This small molecule binds to this protein.
Small molecule (SMILES): O=C(O)CN(c1cccc(-n2ncc(C(=O)O)c2[C@H]2C[C@@H]2c2ccccc2)c1)S(=O)(=O)c1ccccc1

Binding-site contacts:
Ligand atom C7 contacts residue DMS1 of chain 1.K at 3.6 Å.
Ligand atom C4 contacts residue TYR14 of chain 1.A at 3.6 Å (hydrophobic).
Ligand atom O4 contacts residue TYR205 of chain 1.A at 3.8 Å.
Ligand atom O6 contacts residue ARG95 of chain 1.A at 2.8 Å (salt-bridge).
Ligand atom O6 contacts residue ARG60 of chain 1.A at 3.6 Å.
Ligand atom C20 contacts residue DMS1 of chain 1.R at 3.6 Å.
Ligand atom O1 contacts residue ARG60 of chain 1.A at 3.5 Å (salt-bridge).
Ligand atom C12 contacts residue DMS1 of chain 1.K at 3.7 Å.
Ligand atom C21 contacts residue DMS1 of chain 1.R at 3.4 Å.
Ligand atom C8 contacts residue SER282 of chain 1.A at 3.3 Å.
Ligand atom C19 contacts residue DMS1 of chain 1.R at 3.8 Å.
Ligand atom O3 contacts residue GLY283 of chain 1.A at 3.3 Å.
Ligand atom O5 contacts residue ARG163 of chain 1.A at 2.7 Å (salt-bridge).
Ligand atom C19 contacts residue ARG163 of chain 1.A at 3.6 Å.
Ligand atom N3 contacts residue SER188 of chain 1.A at 3.8 Å.
Ligand atom C7 contacts residue TYR252 of chain 1.A at 3.7 Å (hydrophobic).
Ligand atom O4 contacts residue SER188 of chain 1.A at 2.7 Å (h-bond).
Ligand atom C1 contacts residue ARG60 of chain 1.A at 3.5 Å.
Ligand atom C22 contacts residue DMS1 of chain 1.R at 3.5 Å.
Ligand atom O4 contacts residue ARG163 of chain 1.A at 2.8 Å (salt-bridge).
Ligand atom C24 contacts residue ARG95 of chain 1.A at 3.4 Å.
Ligand atom C3 contacts residue SER282 of chain 1.A at 3.3 Å.
Ligand atom O3 contacts residue TYR14 of chain 1.A at 3.8 Å.
Ligand atom O6 contacts residue ASN94 of chain 1.A at 3.3 Å (h-bond).
Ligand atom C12 contacts residue GLY189 of chain 1.A at 3.7 Å.
Ligand atom O3 contacts residue SER282 of chain 1.A at 3.0 Å (h-bond).
Ligand atom O1 contacts residue ARG95 of chain 1.A at 2.7 Å (salt-bridge).
Ligand atom S1 contacts residue SER282 of chain 1.A at 3.7 Å.
Ligand atom N3 contacts residue GLY189 of chain 1.A at 3.3 Å.
Ligand atom C5 contacts residue PHE257 of chain 1.A at 3.5 Å (hydrophobic).
Ligand atom C14 contacts residue ARG163 of chain 1.A at 3.5 Å.
Ligand atom C14 contacts residue SER188 of chain 1.A at 3.5 Å.
Ligand atom C8 contacts residue ALA236 of chain 1.A at 3.8 Å (hydrophobic).
Ligand atom C13 contacts residue SER188 of chain 1.A at 3.6 Å.
Ligand atom C12 contacts residue SER188 of chain 1.A at 3.2 Å.
Ligand atom C1 contacts residue ARG95 of chain 1.A at 3.3 Å.
Ligand atom C13 contacts residue DMS1 of chain 1.K at 3.7 Å.
Ligand atom C6 contacts residue PHE257 of chain 1.A at 3.6 Å (hydrophobic).
Ligand atom C23 contacts residue ARG95 of chain 1.A at 3.7 Å.
Ligand atom O2 contacts residue TYR14 of chain 1.A at 3.2 Å.

Sequence of chain 1.A:
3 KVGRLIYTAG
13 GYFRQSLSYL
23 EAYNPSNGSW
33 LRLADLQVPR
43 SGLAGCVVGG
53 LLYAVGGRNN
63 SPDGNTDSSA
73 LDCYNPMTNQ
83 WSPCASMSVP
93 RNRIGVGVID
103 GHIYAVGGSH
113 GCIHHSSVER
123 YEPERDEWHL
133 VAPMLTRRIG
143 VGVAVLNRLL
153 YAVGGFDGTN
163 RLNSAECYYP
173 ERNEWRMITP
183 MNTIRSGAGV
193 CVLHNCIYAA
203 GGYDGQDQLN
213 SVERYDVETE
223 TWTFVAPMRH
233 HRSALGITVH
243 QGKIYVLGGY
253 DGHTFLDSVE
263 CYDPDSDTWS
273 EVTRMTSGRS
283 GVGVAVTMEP